The small molecule below binds the protein below.
Small molecule (SMILES): CC(=O)N[C@@H]1[C@@H](O)[C@H](O)[C@@H](CO)O[C@H]1O

Sequence of chain 1.B:
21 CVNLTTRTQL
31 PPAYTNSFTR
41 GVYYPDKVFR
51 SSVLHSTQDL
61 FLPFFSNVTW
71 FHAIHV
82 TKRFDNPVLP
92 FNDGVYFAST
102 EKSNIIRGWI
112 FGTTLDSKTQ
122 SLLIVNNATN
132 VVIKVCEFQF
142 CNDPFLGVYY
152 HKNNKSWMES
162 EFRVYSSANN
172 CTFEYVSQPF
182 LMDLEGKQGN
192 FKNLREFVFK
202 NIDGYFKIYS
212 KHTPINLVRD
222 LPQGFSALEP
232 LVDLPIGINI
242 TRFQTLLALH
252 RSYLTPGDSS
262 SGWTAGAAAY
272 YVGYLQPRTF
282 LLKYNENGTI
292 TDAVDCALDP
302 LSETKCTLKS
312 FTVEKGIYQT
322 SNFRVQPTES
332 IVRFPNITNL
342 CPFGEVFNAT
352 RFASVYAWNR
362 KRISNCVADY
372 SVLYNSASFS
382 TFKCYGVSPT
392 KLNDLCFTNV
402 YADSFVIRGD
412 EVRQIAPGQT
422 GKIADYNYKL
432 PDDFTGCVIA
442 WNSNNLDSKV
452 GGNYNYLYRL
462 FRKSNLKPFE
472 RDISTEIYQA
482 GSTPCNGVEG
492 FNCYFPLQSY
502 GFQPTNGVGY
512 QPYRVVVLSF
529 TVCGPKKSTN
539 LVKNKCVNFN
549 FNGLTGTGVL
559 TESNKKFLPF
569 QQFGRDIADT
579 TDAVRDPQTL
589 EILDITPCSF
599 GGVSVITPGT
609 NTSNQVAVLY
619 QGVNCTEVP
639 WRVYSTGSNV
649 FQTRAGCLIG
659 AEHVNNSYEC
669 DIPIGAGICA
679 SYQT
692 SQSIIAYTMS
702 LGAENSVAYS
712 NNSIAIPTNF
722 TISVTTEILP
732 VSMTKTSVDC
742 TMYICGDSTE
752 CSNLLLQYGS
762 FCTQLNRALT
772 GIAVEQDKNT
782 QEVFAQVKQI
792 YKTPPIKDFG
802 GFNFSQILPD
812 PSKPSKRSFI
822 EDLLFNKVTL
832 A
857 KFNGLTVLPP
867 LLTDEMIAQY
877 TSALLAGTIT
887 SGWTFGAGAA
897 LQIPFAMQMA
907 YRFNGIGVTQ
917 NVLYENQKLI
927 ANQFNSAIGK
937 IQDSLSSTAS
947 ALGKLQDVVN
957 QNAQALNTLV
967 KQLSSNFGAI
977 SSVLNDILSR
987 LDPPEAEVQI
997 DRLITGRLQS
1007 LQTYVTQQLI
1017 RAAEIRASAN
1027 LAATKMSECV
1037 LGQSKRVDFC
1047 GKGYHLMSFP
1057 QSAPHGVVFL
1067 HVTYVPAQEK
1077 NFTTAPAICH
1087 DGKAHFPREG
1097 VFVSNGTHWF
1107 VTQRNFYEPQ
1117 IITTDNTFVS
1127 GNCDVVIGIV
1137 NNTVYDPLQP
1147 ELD

Binding-site contacts:
Ligand atom O7 contacts residue GLU1075 of chain 1.B at 4.2 Å.
Ligand atom C3 contacts residue ASN1077 of chain 1.B at 3.4 Å.
Ligand atom C1 contacts residue GLN898 of chain 1.C at 3.6 Å.
Ligand atom C4 contacts residue ASN1077 of chain 1.B at 3.7 Å.
Ligand atom N2 contacts residue ASN1077 of chain 1.B at 3.6 Å.
Ligand atom O5 contacts residue GLN898 of chain 1.C at 4.2 Å.
Ligand atom C2 contacts residue ASN1077 of chain 1.B at 2.5 Å.
Ligand atom C1 contacts residue ASN1077 of chain 1.B at 1.4 Å.
Ligand atom O7 contacts residue ASN1077 of chain 1.B at 4.0 Å.
Ligand atom C7 contacts residue ASN1077 of chain 1.B at 4.2 Å.
Ligand atom O3 contacts residue ASN1077 of chain 1.B at 3.4 Å (h-bond).
Ligand atom C5 contacts residue ASN1077 of chain 1.B at 3.5 Å.
Ligand atom O5 contacts residue ASN1077 of chain 1.B at 2.4 Å (h-bond).

Sequence of chain 1.C:
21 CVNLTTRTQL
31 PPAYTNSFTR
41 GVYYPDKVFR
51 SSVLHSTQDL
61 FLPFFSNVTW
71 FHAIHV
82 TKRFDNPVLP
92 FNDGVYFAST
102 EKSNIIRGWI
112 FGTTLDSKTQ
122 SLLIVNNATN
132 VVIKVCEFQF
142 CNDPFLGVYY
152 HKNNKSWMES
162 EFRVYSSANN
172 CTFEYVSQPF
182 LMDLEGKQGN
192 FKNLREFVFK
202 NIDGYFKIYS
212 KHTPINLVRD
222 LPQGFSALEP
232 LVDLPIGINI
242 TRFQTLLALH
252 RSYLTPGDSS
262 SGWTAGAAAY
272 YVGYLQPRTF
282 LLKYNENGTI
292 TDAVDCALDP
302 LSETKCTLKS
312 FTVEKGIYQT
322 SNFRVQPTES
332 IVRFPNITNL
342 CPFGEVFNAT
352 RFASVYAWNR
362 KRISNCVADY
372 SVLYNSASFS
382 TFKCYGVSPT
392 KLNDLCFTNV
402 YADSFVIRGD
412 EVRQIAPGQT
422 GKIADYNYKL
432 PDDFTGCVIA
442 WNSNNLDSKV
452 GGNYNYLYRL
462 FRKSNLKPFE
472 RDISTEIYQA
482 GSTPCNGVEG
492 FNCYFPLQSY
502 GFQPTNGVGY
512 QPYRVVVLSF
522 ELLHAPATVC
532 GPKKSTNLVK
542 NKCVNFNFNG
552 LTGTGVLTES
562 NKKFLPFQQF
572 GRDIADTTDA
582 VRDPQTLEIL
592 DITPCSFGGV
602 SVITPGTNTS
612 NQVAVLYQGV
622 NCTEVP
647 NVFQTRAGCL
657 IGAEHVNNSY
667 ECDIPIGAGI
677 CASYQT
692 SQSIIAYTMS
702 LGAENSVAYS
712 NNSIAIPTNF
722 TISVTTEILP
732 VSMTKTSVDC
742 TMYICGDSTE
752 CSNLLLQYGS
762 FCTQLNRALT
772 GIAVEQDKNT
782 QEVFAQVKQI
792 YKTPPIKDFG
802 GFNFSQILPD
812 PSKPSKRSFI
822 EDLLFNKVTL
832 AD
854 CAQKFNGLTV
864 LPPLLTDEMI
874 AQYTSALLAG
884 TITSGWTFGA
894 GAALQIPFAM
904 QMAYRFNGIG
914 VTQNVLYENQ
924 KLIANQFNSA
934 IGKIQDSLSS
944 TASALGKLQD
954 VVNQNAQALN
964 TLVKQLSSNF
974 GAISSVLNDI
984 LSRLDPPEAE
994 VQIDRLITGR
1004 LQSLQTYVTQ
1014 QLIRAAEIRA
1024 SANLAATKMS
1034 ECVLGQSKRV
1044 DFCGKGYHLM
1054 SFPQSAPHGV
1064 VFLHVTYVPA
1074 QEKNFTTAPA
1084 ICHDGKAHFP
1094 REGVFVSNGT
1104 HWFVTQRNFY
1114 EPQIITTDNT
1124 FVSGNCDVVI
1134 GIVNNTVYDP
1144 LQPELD